The protein below binds the small molecule below.
Small molecule (SMILES): CC(=O)N[C@@H]1[C@@H](O)[C@H](O)[C@@H](CO)O[C@H]1O

Binding-site contacts:
Ligand atom O5 contacts residue THR120 of chain 1.E at 3.4 Å (h-bond).
Ligand atom C7 contacts residue ASP67 of chain 1.E at 3.9 Å.
Ligand atom O5 contacts residue ASN118 of chain 1.E at 2.3 Å (h-bond).
Ligand atom O7 contacts residue SER66 of chain 1.E at 3.5 Å.
Ligand atom O5 contacts residue THR89 of chain 1.E at 4.3 Å.
Ligand atom O5 contacts residue SER66 of chain 1.E at 4.4 Å.
Ligand atom C1 contacts residue ASN118 of chain 1.E at 1.4 Å.
Ligand atom C1 contacts residue SER66 of chain 1.E at 4.5 Å.
Ligand atom O5 contacts residue PHE119 of chain 1.E at 3.8 Å.
Ligand atom C8 contacts residue ASN118 of chain 1.E at 4.4 Å.
Ligand atom C7 contacts residue ASN118 of chain 1.E at 3.1 Å.
Ligand atom C5 contacts residue PHE119 of chain 1.E at 4.4 Å (hydrophobic).
Ligand atom O6 contacts residue PHE119 of chain 1.E at 4.0 Å.
Ligand atom C5 contacts residue ASN118 of chain 1.E at 3.6 Å.
Ligand atom C5 contacts residue THR120 of chain 1.E at 4.0 Å.
Ligand atom O6 contacts residue THR120 of chain 1.E at 2.5 Å (h-bond).
Ligand atom N2 contacts residue ASN118 of chain 1.E at 2.9 Å (h-bond).
Ligand atom C5 contacts residue THR89 of chain 1.E at 4.2 Å.
Ligand atom C3 contacts residue ASN118 of chain 1.E at 3.8 Å.
Ligand atom C8 contacts residue ASP67 of chain 1.E at 4.0 Å.
Ligand atom C2 contacts residue ASN118 of chain 1.E at 2.5 Å.
Ligand atom O7 contacts residue ASP67 of chain 1.E at 3.5 Å (salt-bridge).
Ligand atom C1 contacts residue THR89 of chain 1.E at 4.4 Å.
Ligand atom N2 contacts residue TYR90 of chain 1.E at 4.4 Å.
Ligand atom C6 contacts residue THR120 of chain 1.E at 3.4 Å.
Ligand atom C6 contacts residue PHE119 of chain 1.E at 3.8 Å (hydrophobic).
Ligand atom C8 contacts residue TYR90 of chain 1.E at 3.8 Å (hydrophobic).
Ligand atom C6 contacts residue THR89 of chain 1.E at 4.2 Å.
Ligand atom C7 contacts residue TYR90 of chain 1.E at 4.1 Å (hydrophobic).
Ligand atom O7 contacts residue ASN118 of chain 1.E at 3.0 Å (h-bond).
Ligand atom C4 contacts residue ASN118 of chain 1.E at 4.2 Å.

Sequence of chain 1.E:
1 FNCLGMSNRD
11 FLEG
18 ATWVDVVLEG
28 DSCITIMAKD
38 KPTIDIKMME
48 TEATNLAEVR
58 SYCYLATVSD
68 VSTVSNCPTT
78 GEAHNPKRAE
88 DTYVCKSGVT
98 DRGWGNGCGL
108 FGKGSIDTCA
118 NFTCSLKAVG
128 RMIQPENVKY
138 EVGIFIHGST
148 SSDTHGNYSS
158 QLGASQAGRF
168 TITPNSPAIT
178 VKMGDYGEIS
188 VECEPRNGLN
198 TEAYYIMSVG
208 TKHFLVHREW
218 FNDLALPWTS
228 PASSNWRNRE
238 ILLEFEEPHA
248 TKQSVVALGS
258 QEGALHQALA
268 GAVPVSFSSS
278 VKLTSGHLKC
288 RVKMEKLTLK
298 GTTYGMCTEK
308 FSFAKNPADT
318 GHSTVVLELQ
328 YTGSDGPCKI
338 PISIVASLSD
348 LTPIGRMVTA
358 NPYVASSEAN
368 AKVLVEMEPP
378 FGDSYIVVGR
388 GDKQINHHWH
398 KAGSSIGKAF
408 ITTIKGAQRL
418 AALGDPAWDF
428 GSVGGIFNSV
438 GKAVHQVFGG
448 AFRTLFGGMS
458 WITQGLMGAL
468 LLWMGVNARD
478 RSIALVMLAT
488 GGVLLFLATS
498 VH